Binding-site contacts:
Ligand atom N9 contacts residue HIS414 of chain 1.Z at 4.1 Å.
Ligand atom C2' contacts residue HIS414 of chain 1.Z at 3.2 Å.
Ligand atom N7 contacts residue SER416 of chain 1.Z at 3.3 Å.
Ligand atom C6 contacts residue SER416 of chain 1.Z at 4.0 Å.
Ligand atom C4 contacts residue PRO204 of chain 1.Z at 4.0 Å (hydrophobic).
Ligand atom OP1 contacts residue DC1 of chain 1.GD at 2.5 Å (h-bond).
Ligand atom O5' contacts residue DC1 of chain 1.GD at 2.5 Å (h-bond).
Ligand atom C5' contacts residue DC1 of chain 1.GD at 3.1 Å.
Ligand atom N1 contacts residue VAL203 of chain 1.Z at 3.5 Å.
Ligand atom N6 contacts residue GLY423 of chain 1.Z at 3.5 Å (h-bond).
Ligand atom C4' contacts residue DC1 of chain 1.GD at 3.9 Å.
Ligand atom C6 contacts residue PRO204 of chain 1.Z at 3.9 Å (hydrophobic).
Ligand atom P contacts residue DC1 of chain 1.GD at 1.6 Å.
Ligand atom C2' contacts residue PRO415 of chain 1.Z at 3.8 Å (hydrophobic).
Ligand atom C6 contacts residue VAL203 of chain 1.Z at 4.1 Å (hydrophobic).
Ligand atom C5 contacts residue PRO415 of chain 1.Z at 3.7 Å (hydrophobic).
Ligand atom N3 contacts residue PRO415 of chain 1.Z at 3.9 Å.
Ligand atom N6 contacts residue GLY421 of chain 1.Z at 4.0 Å.
Ligand atom C2 contacts residue PRO415 of chain 1.Z at 3.8 Å (hydrophobic).
Ligand atom N7 contacts residue PRO204 of chain 1.Z at 4.1 Å.
Ligand atom C4 contacts residue PRO415 of chain 1.Z at 3.8 Å (hydrophobic).
Ligand atom C6 contacts residue PRO415 of chain 1.Z at 3.7 Å (hydrophobic).
Ligand atom C5 contacts residue PRO204 of chain 1.Z at 3.8 Å (hydrophobic).
Ligand atom O4' contacts residue DC1 of chain 1.GD at 3.9 Å.
Ligand atom C5 contacts residue SER416 of chain 1.Z at 3.8 Å.
Ligand atom C8 contacts residue SER416 of chain 1.Z at 4.1 Å.
Ligand atom C8 contacts residue HIS414 of chain 1.Z at 3.0 Å.
Ligand atom N7 contacts residue HIS414 of chain 1.Z at 3.6 Å.
Ligand atom C2 contacts residue GLY423 of chain 1.Z at 3.4 Å.
Ligand atom C2 contacts residue PRO204 of chain 1.Z at 4.1 Å (hydrophobic).
Ligand atom N1 contacts residue GLY423 of chain 1.Z at 3.0 Å (h-bond).
Ligand atom N7 contacts residue ASN393 of chain 1.Z at 4.0 Å.
Ligand atom OP2 contacts residue DC1 of chain 1.GD at 2.5 Å (h-bond).
Ligand atom C2 contacts residue VAL203 of chain 1.Z at 4.1 Å (hydrophobic).
Ligand atom N1 contacts residue PRO415 of chain 1.Z at 3.7 Å.
Ligand atom C1' contacts residue PRO415 of chain 1.Z at 3.7 Å (hydrophobic).
Ligand atom N9 contacts residue PRO415 of chain 1.Z at 4.0 Å.
Ligand atom N6 contacts residue SER416 of chain 1.Z at 3.4 Å (h-bond).
Ligand atom N6 contacts residue PHE422 of chain 1.Z at 4.0 Å.
Ligand atom C6 contacts residue GLY423 of chain 1.Z at 3.9 Å.

Sequence of chain 1.Z:
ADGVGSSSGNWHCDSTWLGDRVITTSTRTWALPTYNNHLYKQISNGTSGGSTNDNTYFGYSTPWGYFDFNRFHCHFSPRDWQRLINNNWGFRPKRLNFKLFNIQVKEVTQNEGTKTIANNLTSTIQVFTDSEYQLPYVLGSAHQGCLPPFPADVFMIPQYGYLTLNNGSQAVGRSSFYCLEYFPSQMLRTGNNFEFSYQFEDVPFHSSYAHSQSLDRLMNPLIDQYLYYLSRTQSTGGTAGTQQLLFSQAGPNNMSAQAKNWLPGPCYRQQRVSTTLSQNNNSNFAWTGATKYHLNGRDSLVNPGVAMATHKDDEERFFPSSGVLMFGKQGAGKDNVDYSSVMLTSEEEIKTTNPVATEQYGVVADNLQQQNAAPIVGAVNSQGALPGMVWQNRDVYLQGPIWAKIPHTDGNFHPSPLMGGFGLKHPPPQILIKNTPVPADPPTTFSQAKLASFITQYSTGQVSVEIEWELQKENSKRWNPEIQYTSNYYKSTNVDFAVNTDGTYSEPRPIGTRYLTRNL

A protein and the small-molecule ligand that binds it are described below.
Small molecule (SMILES): Nc1ncnc2c1ncn2[C@H]1C[C@H](O)[C@@H](COP(=O)(O)O)O1